This protein binds this small molecule.
Small molecule (SMILES): CC(C)(C)OC(=O)N[C@@H](Cc1ccccc1)CN(O)C=O

Binding-site contacts:
Ligand atom N3 contacts residue ARG146 of chain 1.B at 3.9 Å.
Ligand atom C5 contacts residue ARG146 of chain 1.B at 4.1 Å.
Ligand atom C6 contacts residue ARG146 of chain 1.B at 3.7 Å.
Ligand atom O4 contacts residue ARG146 of chain 1.B at 2.9 Å (salt-bridge).
Ligand atom C11 contacts residue LEU84 of chain 1.B at 4.3 Å (hydrophobic).
Ligand atom C10 contacts residue VAL102 of chain 1.B at 3.3 Å (hydrophobic).
Ligand atom C9 contacts residue VAL102 of chain 1.B at 4.5 Å (hydrophobic).
Ligand atom C1 contacts residue TYR80 of chain 1.B at 4.4 Å (hydrophobic).
Ligand atom C11 contacts residue ARG103 of chain 1.B at 4.1 Å.
Ligand atom O2 contacts residue ZN1 of chain 1.S at 2.1 Å.
Ligand atom C12 contacts residue PRO104 of chain 1.B at 3.9 Å (hydrophobic).
Ligand atom C10 contacts residue PRO104 of chain 1.B at 3.8 Å (hydrophobic).
Ligand atom C13 contacts residue PRO104 of chain 1.B at 3.6 Å (hydrophobic).
Ligand atom O16 contacts residue ARG146 of chain 1.B at 2.8 Å (salt-bridge).
Ligand atom N3 contacts residue ZN1 of chain 1.S at 2.8 Å.
Ligand atom C8 contacts residue ARG146 of chain 1.B at 4.2 Å.
Ligand atom C7 contacts residue TYR80 of chain 1.B at 3.8 Å (hydrophobic).
Ligand atom C12 contacts residue LEU84 of chain 1.B at 3.7 Å (hydrophobic).
Ligand atom C10 contacts residue ARG103 of chain 1.B at 3.9 Å.
Ligand atom C13 contacts residue LEU84 of chain 1.B at 4.3 Å (hydrophobic).
Ligand atom C11 contacts residue VAL102 of chain 1.B at 3.4 Å (hydrophobic).
Ligand atom C8 contacts residue PRO104 of chain 1.B at 3.4 Å (hydrophobic).
Ligand atom O4 contacts residue ZN1 of chain 1.S at 2.0 Å.
Ligand atom C7 contacts residue PRO104 of chain 1.B at 3.9 Å (hydrophobic).
Ligand atom N14 contacts residue ARG146 of chain 1.B at 4.2 Å.
Ligand atom C9 contacts residue PRO104 of chain 1.B at 3.5 Å (hydrophobic).
Ligand atom O4 contacts residue TYR80 of chain 1.B at 4.3 Å.
Ligand atom C9 contacts residue ARG103 of chain 1.B at 4.4 Å.
Ligand atom C9 contacts residue ARG146 of chain 1.B at 3.6 Å.
Ligand atom C15 contacts residue ARG146 of chain 1.B at 3.8 Å.
Ligand atom C5 contacts residue TYR80 of chain 1.B at 3.3 Å (hydrophobic).
Ligand atom C5 contacts residue ZN1 of chain 1.S at 4.2 Å.
Ligand atom C10 contacts residue ARG146 of chain 1.B at 4.1 Å.
Ligand atom N3 contacts residue TYR80 of chain 1.B at 3.9 Å.
Ligand atom O16 contacts residue ZN1 of chain 1.S at 4.1 Å.
Ligand atom C11 contacts residue PRO104 of chain 1.B at 4.0 Å (hydrophobic).
Ligand atom C1 contacts residue ZN1 of chain 1.S at 2.8 Å.
Ligand atom C6 contacts residue TYR80 of chain 1.B at 4.3 Å (hydrophobic).
Ligand atom C21 contacts residue ARG146 of chain 1.B at 4.4 Å.

Sequence of chain 1.B:
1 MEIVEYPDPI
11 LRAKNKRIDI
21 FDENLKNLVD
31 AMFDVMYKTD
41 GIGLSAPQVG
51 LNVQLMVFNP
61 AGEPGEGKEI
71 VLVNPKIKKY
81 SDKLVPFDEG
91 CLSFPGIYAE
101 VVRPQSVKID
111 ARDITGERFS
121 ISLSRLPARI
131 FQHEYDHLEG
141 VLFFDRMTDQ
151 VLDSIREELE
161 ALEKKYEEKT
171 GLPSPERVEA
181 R